Binding-site contacts:
Ligand atom C1 contacts residue ASN61 of chain 1.C at 1.5 Å.
Ligand atom C4 contacts residue ASN61 of chain 1.C at 4.3 Å.
Ligand atom C8 contacts residue ASN61 of chain 1.C at 3.8 Å.
Ligand atom N2 contacts residue ASN61 of chain 1.C at 3.0 Å (h-bond).
Ligand atom C5 contacts residue ASN61 of chain 1.C at 3.8 Å.
Ligand atom C3 contacts residue ASN61 of chain 1.C at 3.9 Å.
Ligand atom C4 contacts residue TYR28 of chain 1.C at 4.4 Å (hydrophobic).
Ligand atom O3 contacts residue TYR28 of chain 1.C at 4.3 Å.
Ligand atom C7 contacts residue TYR28 of chain 1.C at 4.5 Å (hydrophobic).
Ligand atom O5 contacts residue TYR28 of chain 1.C at 3.7 Å.
Ligand atom C1 contacts residue TYR28 of chain 1.C at 4.2 Å (hydrophobic).
Ligand atom C7 contacts residue ASN61 of chain 1.C at 3.6 Å.
Ligand atom C8 contacts residue TYR28 of chain 1.C at 3.6 Å (hydrophobic).
Ligand atom O5 contacts residue ASN61 of chain 1.C at 2.4 Å (h-bond).
Ligand atom C5 contacts residue TYR28 of chain 1.C at 4.5 Å (hydrophobic).
Ligand atom C2 contacts residue ASN61 of chain 1.C at 2.5 Å.
Ligand atom C2 contacts residue TYR28 of chain 1.C at 3.8 Å (hydrophobic).

Sequence of chain 1.C:
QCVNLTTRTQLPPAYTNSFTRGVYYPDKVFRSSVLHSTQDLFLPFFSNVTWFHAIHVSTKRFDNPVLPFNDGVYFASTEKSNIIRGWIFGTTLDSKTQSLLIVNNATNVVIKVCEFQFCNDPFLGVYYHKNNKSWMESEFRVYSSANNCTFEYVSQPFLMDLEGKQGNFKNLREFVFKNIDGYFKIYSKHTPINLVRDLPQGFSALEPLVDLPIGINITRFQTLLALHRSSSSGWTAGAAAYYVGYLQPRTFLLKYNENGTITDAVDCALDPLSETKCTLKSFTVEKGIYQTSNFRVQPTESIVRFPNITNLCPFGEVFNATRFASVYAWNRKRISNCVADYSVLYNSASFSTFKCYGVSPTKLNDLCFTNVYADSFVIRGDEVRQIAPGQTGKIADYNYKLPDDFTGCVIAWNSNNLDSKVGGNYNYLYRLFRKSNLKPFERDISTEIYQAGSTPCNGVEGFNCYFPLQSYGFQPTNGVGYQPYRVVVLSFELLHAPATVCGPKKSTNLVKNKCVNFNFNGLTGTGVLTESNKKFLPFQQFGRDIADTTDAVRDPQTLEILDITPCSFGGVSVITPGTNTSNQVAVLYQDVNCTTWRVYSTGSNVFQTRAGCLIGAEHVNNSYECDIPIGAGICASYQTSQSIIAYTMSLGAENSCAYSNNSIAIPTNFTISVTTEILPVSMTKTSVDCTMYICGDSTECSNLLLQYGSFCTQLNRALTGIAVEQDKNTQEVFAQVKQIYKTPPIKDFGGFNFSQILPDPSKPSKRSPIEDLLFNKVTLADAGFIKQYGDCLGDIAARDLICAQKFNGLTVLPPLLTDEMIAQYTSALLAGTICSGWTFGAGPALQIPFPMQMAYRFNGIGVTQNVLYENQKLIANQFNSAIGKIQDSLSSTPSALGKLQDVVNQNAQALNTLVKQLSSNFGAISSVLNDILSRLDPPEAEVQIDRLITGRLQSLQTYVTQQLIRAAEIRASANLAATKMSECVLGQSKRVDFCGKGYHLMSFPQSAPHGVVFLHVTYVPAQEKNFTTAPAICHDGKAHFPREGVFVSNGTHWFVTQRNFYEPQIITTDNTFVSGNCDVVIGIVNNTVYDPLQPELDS

A small-molecule ligand and the protein it binds are described below.
Small molecule (SMILES): CC(=O)N[C@@H]1[C@@H](O)[C@H](O)[C@@H](CO)O[C@H]1O